Sequence of chain 1.A:
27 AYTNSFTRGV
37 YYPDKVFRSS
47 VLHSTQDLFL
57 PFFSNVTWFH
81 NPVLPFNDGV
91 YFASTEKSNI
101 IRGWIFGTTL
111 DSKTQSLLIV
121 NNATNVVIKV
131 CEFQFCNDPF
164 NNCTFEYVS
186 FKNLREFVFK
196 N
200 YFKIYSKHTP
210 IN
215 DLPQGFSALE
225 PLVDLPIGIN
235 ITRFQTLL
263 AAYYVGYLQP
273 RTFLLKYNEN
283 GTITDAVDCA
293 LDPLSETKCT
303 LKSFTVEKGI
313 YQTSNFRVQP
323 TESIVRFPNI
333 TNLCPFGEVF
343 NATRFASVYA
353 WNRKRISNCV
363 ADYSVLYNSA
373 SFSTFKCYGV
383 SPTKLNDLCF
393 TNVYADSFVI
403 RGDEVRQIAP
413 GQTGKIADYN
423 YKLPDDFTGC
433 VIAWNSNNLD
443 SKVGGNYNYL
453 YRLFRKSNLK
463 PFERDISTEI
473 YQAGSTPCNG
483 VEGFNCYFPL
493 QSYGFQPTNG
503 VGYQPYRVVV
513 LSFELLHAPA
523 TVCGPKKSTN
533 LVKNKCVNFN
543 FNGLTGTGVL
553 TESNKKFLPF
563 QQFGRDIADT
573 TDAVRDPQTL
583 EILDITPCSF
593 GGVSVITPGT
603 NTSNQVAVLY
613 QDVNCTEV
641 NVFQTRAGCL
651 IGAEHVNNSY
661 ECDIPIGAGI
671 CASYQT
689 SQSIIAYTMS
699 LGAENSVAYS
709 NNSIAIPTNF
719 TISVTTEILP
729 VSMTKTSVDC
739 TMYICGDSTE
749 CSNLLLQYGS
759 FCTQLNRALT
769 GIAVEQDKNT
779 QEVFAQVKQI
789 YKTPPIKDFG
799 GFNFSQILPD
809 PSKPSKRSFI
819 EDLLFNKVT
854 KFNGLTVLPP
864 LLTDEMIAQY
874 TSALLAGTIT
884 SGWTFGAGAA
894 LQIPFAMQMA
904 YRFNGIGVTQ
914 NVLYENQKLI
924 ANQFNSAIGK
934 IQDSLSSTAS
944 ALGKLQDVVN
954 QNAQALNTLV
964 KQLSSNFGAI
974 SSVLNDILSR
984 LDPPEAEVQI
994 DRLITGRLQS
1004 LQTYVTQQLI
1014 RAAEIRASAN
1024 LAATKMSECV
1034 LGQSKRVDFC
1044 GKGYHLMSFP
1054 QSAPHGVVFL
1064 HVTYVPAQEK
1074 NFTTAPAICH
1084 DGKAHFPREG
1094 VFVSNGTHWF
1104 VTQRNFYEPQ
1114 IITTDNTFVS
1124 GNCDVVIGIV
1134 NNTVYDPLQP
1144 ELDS

This small molecule binds to this protein.
Small molecule (SMILES): CC(=O)N[C@H]1[C@H](O[C@H]2[C@H](O)[C@@H](NC(C)=O)CO[C@@H]2CO)O[C@H](CO)[C@@H](O)[C@@H]1O

Binding-site contacts:
Ligand atom C3 contacts residue ASN717 of chain 1.A at 3.8 Å.
Ligand atom C6 contacts residue GLN926 of chain 1.A at 3.6 Å.
Ligand atom N2 contacts residue GLN1071 of chain 1.A at 4.1 Å.
Ligand atom O7 contacts residue GLN1071 of chain 1.A at 3.2 Å (h-bond).
Ligand atom C4 contacts residue LEU922 of chain 1.A at 4.2 Å (hydrophobic).
Ligand atom C2 contacts residue GLN1071 of chain 1.A at 3.6 Å.
Ligand atom C2 contacts residue ASN717 of chain 1.A at 2.5 Å.
Ligand atom C5 contacts residue PHE718 of chain 1.A at 4.2 Å (hydrophobic).
Ligand atom C1 contacts residue ASN717 of chain 1.A at 1.4 Å.
Ligand atom N2 contacts residue LEU922 of chain 1.A at 4.2 Å.
Ligand atom C7 contacts residue LEU922 of chain 1.A at 4.2 Å (hydrophobic).
Ligand atom O5 contacts residue GLN926 of chain 1.A at 4.3 Å.
Ligand atom N2 contacts residue ASN717 of chain 1.A at 2.9 Å (h-bond).
Ligand atom O7 contacts residue ASN925 of chain 1.A at 3.6 Å.
Ligand atom C7 contacts residue GLN926 of chain 1.A at 3.8 Å.
Ligand atom C1 contacts residue LEU922 of chain 1.A at 4.4 Å (hydrophobic).
Ligand atom O4 contacts residue LEU922 of chain 1.A at 3.4 Å.
Ligand atom C3 contacts residue LEU922 of chain 1.A at 4.3 Å (hydrophobic).
Ligand atom O4 contacts residue GLN926 of chain 1.A at 4.3 Å.
Ligand atom C2 contacts residue LEU922 of chain 1.A at 4.2 Å (hydrophobic).
Ligand atom O7 contacts residue LEU922 of chain 1.A at 3.4 Å.
Ligand atom C8 contacts residue GLN926 of chain 1.A at 4.0 Å.
Ligand atom C7 contacts residue ASN717 of chain 1.A at 3.4 Å.
Ligand atom C8 contacts residue ASN925 of chain 1.A at 4.2 Å.
Ligand atom O5 contacts residue ASN717 of chain 1.A at 2.4 Å (h-bond).
Ligand atom C4 contacts residue ASN717 of chain 1.A at 4.3 Å.
Ligand atom C5 contacts residue GLN926 of chain 1.A at 3.5 Å.
Ligand atom N2 contacts residue GLN926 of chain 1.A at 4.3 Å.
Ligand atom O5 contacts residue PHE718 of chain 1.A at 3.8 Å.
Ligand atom C8 contacts residue SER929 of chain 1.A at 4.3 Å.
Ligand atom O7 contacts residue GLN926 of chain 1.A at 3.7 Å.
Ligand atom O5 contacts residue GLN1071 of chain 1.A at 3.7 Å.
Ligand atom C1 contacts residue GLN1071 of chain 1.A at 3.7 Å.
Ligand atom C1 contacts residue PHE718 of chain 1.A at 4.1 Å (hydrophobic).
Ligand atom C7 contacts residue GLN1071 of chain 1.A at 3.7 Å.
Ligand atom C6 contacts residue THR719 of chain 1.A at 4.2 Å.
Ligand atom O7 contacts residue ASN717 of chain 1.A at 4.0 Å.
Ligand atom C8 contacts residue GLN1071 of chain 1.A at 3.9 Å.
Ligand atom C8 contacts residue ASN717 of chain 1.A at 3.9 Å.
Ligand atom C5 contacts residue ASN717 of chain 1.A at 3.6 Å.